Sequence of chain 1.PA:
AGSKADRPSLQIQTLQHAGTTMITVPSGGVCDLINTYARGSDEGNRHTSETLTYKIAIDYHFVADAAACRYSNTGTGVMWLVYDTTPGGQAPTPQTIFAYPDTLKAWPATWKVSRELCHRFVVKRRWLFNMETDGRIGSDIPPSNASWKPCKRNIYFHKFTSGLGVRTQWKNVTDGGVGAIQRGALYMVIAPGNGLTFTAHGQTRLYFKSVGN

Sequence of chain 1.QA:
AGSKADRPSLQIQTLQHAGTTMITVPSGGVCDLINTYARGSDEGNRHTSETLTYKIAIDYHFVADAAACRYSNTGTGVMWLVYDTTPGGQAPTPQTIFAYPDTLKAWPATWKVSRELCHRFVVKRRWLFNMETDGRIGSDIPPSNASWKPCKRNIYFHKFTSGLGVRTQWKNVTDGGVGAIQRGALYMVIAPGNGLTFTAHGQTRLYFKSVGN

The protein below binds the small molecule below.
Small molecule (SMILES): Cc1cn([C@H]2C[C@H](O[P](=O)(O)OC[C@H]3O[C@@H](n4ccc(N)nc4=O)C[C@@H]3O[P](=O)(O)OC[C@H]3O[C@@H](n4ccc(N)nc4=O)C[C@@H]3O[P](=O)(O)OC[C@H]3O[C@@H](n4ccc(N)nc4=O)C[C@@H]3O[P](=O)(O)OC[C@H]3O[C@@H](n4cnc5c(N)ncnc54)C[C@@H]3O)[C@@H](CO[P](=O)(O)O[C@H]3C[C@H](n4cnc5c(N)ncnc54)O[C@@H]3CO[P](=O)(O)O[C@H]3C[C@H](n4cnc5c(N)ncnc54)O[C@@H]3CO[P](=O)(O)O[C@H]3C[C@H](n4cnc5c(N)ncnc54)O[C@@H]3CO[P](=O)(O)O[C@H]3C[C@H](n4cnc5c(N)ncnc54)O[C@@H]3COP(=O)=O)O2)c(=O)[nH]c1=O

Binding-site contacts:
Ligand atom P contacts residue TYR237 of chain 1.QA at 3.8 Å.
Ligand atom C7 contacts residue TYR237 of chain 1.QA at 4.1 Å (hydrophobic).
Ligand atom OP1 contacts residue ARG145 of chain 1.PA at 2.3 Å (salt-bridge).
Ligand atom C2' contacts residue TYR237 of chain 1.QA at 4.0 Å (hydrophobic).
Ligand atom OP1 contacts residue ARG235 of chain 1.QA at 3.1 Å (salt-bridge).
Ligand atom C2 contacts residue LYS34 of chain 1.PA at 3.3 Å.
Ligand atom OP2 contacts residue ARG235 of chain 1.QA at 2.5 Å (salt-bridge).
Ligand atom C2 contacts residue PHE190 of chain 1.QA at 4.2 Å (hydrophobic).
Ligand atom C5 contacts residue PHE190 of chain 1.QA at 3.3 Å (hydrophobic).
Ligand atom O5' contacts residue HIS149 of chain 1.PA at 4.2 Å.
Ligand atom N9 contacts residue PHE190 of chain 1.QA at 3.7 Å.
Ligand atom C2' contacts residue LYS154 of chain 1.PA at 3.6 Å.
Ligand atom OP1 contacts residue HIS149 of chain 1.PA at 3.1 Å.
Ligand atom C6 contacts residue PHE190 of chain 1.QA at 3.3 Å (hydrophobic).
Ligand atom OP1 contacts residue ILE42 of chain 1.QA at 4.1 Å.
Ligand atom O4 contacts residue LYS85 of chain 1.QA at 3.2 Å (salt-bridge).
Ligand atom N4 contacts residue TYR113 of chain 1.PA at 3.8 Å.
Ligand atom O3' contacts residue VAL153 of chain 1.PA at 4.2 Å.
Ligand atom P contacts residue HIS149 of chain 1.PA at 3.8 Å.
Ligand atom OP2 contacts residue TYR237 of chain 1.QA at 2.7 Å (h-bond).
Ligand atom C1' contacts residue ARG155 of chain 1.PA at 3.6 Å.
Ligand atom P contacts residue ARG145 of chain 1.PA at 3.7 Å.
Ligand atom P contacts residue ARG235 of chain 1.QA at 3.3 Å.
Ligand atom C4 contacts residue PHE190 of chain 1.QA at 3.4 Å (hydrophobic).
Ligand atom C2' contacts residue LEU40 of chain 1.QA at 4.0 Å (hydrophobic).
Ligand atom C5' contacts residue ILE42 of chain 1.QA at 3.8 Å (hydrophobic).
Ligand atom OP2 contacts residue HIS149 of chain 1.PA at 3.3 Å.
Ligand atom N1 contacts residue PHE190 of chain 1.QA at 3.7 Å.
Ligand atom N6 contacts residue PHE190 of chain 1.QA at 3.5 Å.
Ligand atom OP2 contacts residue ARG156 of chain 1.PA at 3.8 Å.
Ligand atom C7 contacts residue LEU40 of chain 1.QA at 3.5 Å (hydrophobic).
Ligand atom C3' contacts residue ILE42 of chain 1.QA at 3.7 Å (hydrophobic).
Ligand atom O3' contacts residue SER39 of chain 1.QA at 4.1 Å.
Ligand atom OP1 contacts residue VAL153 of chain 1.PA at 3.3 Å.
Ligand atom C2' contacts residue ARG155 of chain 1.PA at 3.1 Å.
Ligand atom N7 contacts residue PHE190 of chain 1.QA at 3.5 Å.
Ligand atom N3 contacts residue LYS34 of chain 1.PA at 3.3 Å (salt-bridge).
Ligand atom O3' contacts residue TYR237 of chain 1.QA at 3.6 Å.
Ligand atom C8 contacts residue PHE190 of chain 1.QA at 3.5 Å (hydrophobic).
Ligand atom N3 contacts residue PHE190 of chain 1.QA at 3.9 Å.